Binding-site contacts:
Ligand atom C1 contacts residue ASN46 of chain 1.E at 1.4 Å.
Ligand atom C7 contacts residue ASN46 of chain 1.E at 3.9 Å.
Ligand atom C8 contacts residue ASN46 of chain 1.E at 4.3 Å.
Ligand atom O5 contacts residue ASN46 of chain 1.E at 2.4 Å (h-bond).
Ligand atom O7 contacts residue ASN46 of chain 1.E at 4.3 Å.
Ligand atom C2 contacts residue ASN46 of chain 1.E at 2.5 Å.
Ligand atom C1 contacts residue SER48 of chain 1.E at 3.8 Å.
Ligand atom C6 contacts residue SER48 of chain 1.E at 4.3 Å.
Ligand atom C6 contacts residue GLN49 of chain 1.E at 3.4 Å.
Ligand atom C5 contacts residue GLN49 of chain 1.E at 3.5 Å.
Ligand atom C5 contacts residue ASN46 of chain 1.E at 3.7 Å.
Ligand atom C4 contacts residue ASN46 of chain 1.E at 4.2 Å.
Ligand atom N2 contacts residue ASN46 of chain 1.E at 2.9 Å (h-bond).
Ligand atom C5 contacts residue SER48 of chain 1.E at 3.9 Å.
Ligand atom O5 contacts residue SER48 of chain 1.E at 3.6 Å.
Ligand atom C1 contacts residue GLN49 of chain 1.E at 3.5 Å.
Ligand atom C3 contacts residue ASN46 of chain 1.E at 3.8 Å.
Ligand atom O6 contacts residue GLN49 of chain 1.E at 3.7 Å.
Ligand atom O5 contacts residue GLN49 of chain 1.E at 2.5 Å (h-bond).

A protein and the small-molecule ligand that binds it are described below.
Small molecule (SMILES): CC(=O)N[C@@H]1[C@@H](O)[C@H](O)[C@@H](CO)O[C@H]1O

Sequence of chain 1.E:
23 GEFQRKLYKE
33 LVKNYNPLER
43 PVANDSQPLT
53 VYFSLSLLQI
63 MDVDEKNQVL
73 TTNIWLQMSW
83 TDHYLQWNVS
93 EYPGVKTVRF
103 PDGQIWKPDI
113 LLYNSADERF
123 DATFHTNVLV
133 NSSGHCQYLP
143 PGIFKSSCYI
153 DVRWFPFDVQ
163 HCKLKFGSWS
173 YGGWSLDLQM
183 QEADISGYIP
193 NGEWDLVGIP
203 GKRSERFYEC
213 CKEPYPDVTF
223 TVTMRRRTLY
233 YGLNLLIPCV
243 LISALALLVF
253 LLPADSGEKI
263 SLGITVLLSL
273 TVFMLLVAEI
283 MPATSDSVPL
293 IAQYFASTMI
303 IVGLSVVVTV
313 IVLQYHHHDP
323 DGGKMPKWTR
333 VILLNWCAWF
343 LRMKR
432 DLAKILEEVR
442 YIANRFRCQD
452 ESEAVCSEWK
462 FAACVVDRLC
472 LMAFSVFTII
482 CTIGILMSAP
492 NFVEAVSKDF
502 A